Sequence of chain 3.A:
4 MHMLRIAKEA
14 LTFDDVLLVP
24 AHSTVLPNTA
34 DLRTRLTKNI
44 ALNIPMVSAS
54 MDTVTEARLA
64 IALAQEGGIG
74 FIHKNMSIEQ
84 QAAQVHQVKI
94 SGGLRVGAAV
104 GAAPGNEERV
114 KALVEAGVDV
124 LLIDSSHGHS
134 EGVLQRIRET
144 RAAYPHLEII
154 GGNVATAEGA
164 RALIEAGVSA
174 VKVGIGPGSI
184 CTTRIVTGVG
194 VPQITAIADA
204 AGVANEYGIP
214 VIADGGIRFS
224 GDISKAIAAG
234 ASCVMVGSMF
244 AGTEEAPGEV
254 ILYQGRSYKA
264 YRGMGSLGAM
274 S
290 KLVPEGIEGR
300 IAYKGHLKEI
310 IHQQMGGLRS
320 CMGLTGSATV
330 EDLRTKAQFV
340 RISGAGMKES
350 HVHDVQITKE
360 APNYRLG

This small molecule binds to this protein.
Small molecule (SMILES): O=c1[nH]cnc2c1ncn2[C@@H]1O[C@H](COP(=O)(O)O)[C@@H](O)[C@H]1O

Binding-site contacts:
Ligand atom O6 contacts residue GLY268 of chain 3.A at 2.7 Å (h-bond).
Ligand atom N3 contacts residue CYS184 of chain 3.A at 3.4 Å.
Ligand atom C5 contacts residue MET267 of chain 3.A at 3.6 Å (hydrophobic).
Ligand atom O3' contacts residue ALA52 of chain 3.A at 3.6 Å.
Ligand atom O3P contacts residue SER182 of chain 3.A at 2.9 Å (h-bond).
Ligand atom C3' contacts residue ASP217 of chain 3.A at 3.4 Å.
Ligand atom O2P contacts residue TYR264 of chain 3.A at 2.5 Å (h-bond).
Ligand atom O6 contacts residue GLY295 of chain 3.A at 3.4 Å.
Ligand atom N3 contacts residue MOA1 of chain 3.D at 3.3 Å.
Ligand atom O2' contacts residue MOA1 of chain 3.D at 3.4 Å.
Ligand atom C2' contacts residue ASP217 of chain 3.A at 3.6 Å.
Ligand atom O1P contacts residue SER241 of chain 3.A at 3.4 Å (h-bond).
Ligand atom C6 contacts residue GLY268 of chain 3.A at 3.6 Å.
Ligand atom O2' contacts residue ASP217 of chain 3.A at 2.5 Å (salt-bridge).
Ligand atom N7 contacts residue ILE183 of chain 3.A at 3.6 Å.
Ligand atom C4 contacts residue MOA1 of chain 3.D at 3.5 Å.
Ligand atom O5' contacts residue GLY218 of chain 3.A at 3.5 Å.
Ligand atom N7 contacts residue MET267 of chain 3.A at 2.8 Å (h-bond).
Ligand atom N7 contacts residue GLY266 of chain 3.A at 3.4 Å.
Ligand atom C6 contacts residue MOA1 of chain 3.D at 3.6 Å.
Ligand atom N1 contacts residue MOA1 of chain 3.D at 3.0 Å (h-bond).
Ligand atom C2 contacts residue MOA1 of chain 3.D at 3.0 Å.
Ligand atom C6 contacts residue GLU294 of chain 3.A at 3.6 Å.
Ligand atom C4' contacts residue ASP217 of chain 3.A at 3.6 Å.
Ligand atom O5' contacts residue GLY181 of chain 3.A at 3.4 Å.
Ligand atom C5' contacts residue TYR264 of chain 3.A at 3.6 Å (hydrophobic).
Ligand atom O3' contacts residue MET238 of chain 3.A at 3.6 Å.
Ligand atom O3' contacts residue ASP217 of chain 3.A at 2.4 Å (salt-bridge).
Ligand atom O6 contacts residue MET267 of chain 3.A at 3.3 Å (h-bond).
Ligand atom C5 contacts residue ILE183 of chain 3.A at 3.4 Å (hydrophobic).
Ligand atom O3P contacts residue GLY181 of chain 3.A at 3.4 Å.
Ligand atom C2 contacts residue GLU294 of chain 3.A at 3.4 Å.
Ligand atom O6 contacts residue GLY266 of chain 3.A at 3.2 Å.
Ligand atom N1 contacts residue GLU294 of chain 3.A at 2.7 Å (salt-bridge).
Ligand atom O3P contacts residue GLY219 of chain 3.A at 2.8 Å (h-bond).
Ligand atom O2P contacts residue SER241 of chain 3.A at 2.9 Å (h-bond).
Ligand atom C4 contacts residue ILE183 of chain 3.A at 3.5 Å (hydrophobic).
Ligand atom O1P contacts residue GLY240 of chain 3.A at 2.8 Å (h-bond).
Ligand atom C2 contacts residue CYS184 of chain 3.A at 3.0 Å (hydrophobic).
Ligand atom O2P contacts residue SER182 of chain 3.A at 2.6 Å (h-bond).